Binding-site contacts:
Ligand atom C5D contacts residue GLY149 of chain 1.B at 3.5 Å.
Ligand atom O2B contacts residue GLY298 of chain 1.B at 2.9 Å (h-bond).
Ligand atom C5D contacts residue THR301 of chain 1.B at 3.2 Å.
Ligand atom N3 contacts residue PHE268 of chain 1.B at 3.7 Å.
Ligand atom C1' contacts residue PHE268 of chain 1.B at 3.7 Å (hydrophobic).
Ligand atom N7 contacts residue PHE268 of chain 1.B at 3.5 Å.
Ligand atom C2 contacts residue ALA151 of chain 1.B at 3.7 Å (hydrophobic).
Ligand atom C4 contacts residue PHE268 of chain 1.B at 3.3 Å (hydrophobic).
Ligand atom C3D contacts residue GLY300 of chain 1.B at 3.8 Å.
Ligand atom O1A contacts residue ASN153 of chain 1.B at 2.8 Å (h-bond).
Ligand atom C2D contacts residue THR148 of chain 1.B at 3.4 Å.
Ligand atom O4' contacts residue ARG152 of chain 1.B at 3.3 Å.
Ligand atom O2D contacts residue ARG275 of chain 1.B at 2.9 Å (salt-bridge).
Ligand atom O2B contacts residue GLY150 of chain 1.B at 3.7 Å.
Ligand atom N1 contacts residue THR184 of chain 1.B at 3.1 Å (h-bond).
Ligand atom C1D contacts residue GLY149 of chain 1.B at 3.5 Å.
Ligand atom O2B contacts residue GLY297 of chain 1.B at 3.8 Å.
Ligand atom N3 contacts residue ARG152 of chain 1.B at 3.5 Å.
Ligand atom N1 contacts residue ALA151 of chain 1.B at 3.5 Å.
Ligand atom C8 contacts residue PHE268 of chain 1.B at 3.4 Å (hydrophobic).
Ligand atom O1A contacts residue GLY150 of chain 1.B at 3.4 Å.
Ligand atom O1A contacts residue ARG152 of chain 1.B at 2.9 Å (salt-bridge).
Ligand atom C5 contacts residue PHE268 of chain 1.B at 3.7 Å (hydrophobic).
Ligand atom O2D contacts residue THR304 of chain 1.B at 3.6 Å.
Ligand atom C5 contacts residue ALA151 of chain 1.B at 3.8 Å (hydrophobic).
Ligand atom O2A contacts residue GLY298 of chain 1.B at 3.5 Å.
Ligand atom PA contacts residue GLY150 of chain 1.B at 3.8 Å.
Ligand atom O1D contacts residue THR148 of chain 1.B at 3.0 Å (h-bond).
Ligand atom PA contacts residue ALA151 of chain 1.B at 3.6 Å.
Ligand atom C2 contacts residue THR248 of chain 1.B at 3.7 Å.
Ligand atom O2B contacts residue THR301 of chain 1.B at 2.7 Å (h-bond).
Ligand atom O2' contacts residue PHE268 of chain 1.B at 3.5 Å.
Ligand atom O3A contacts residue GLY150 of chain 1.B at 3.4 Å.
Ligand atom O4D contacts residue GLY149 of chain 1.B at 3.1 Å (h-bond).
Ligand atom C6 contacts residue ALA151 of chain 1.B at 3.6 Å (hydrophobic).
Ligand atom O1D contacts residue GLY149 of chain 1.B at 2.8 Å (h-bond).
Ligand atom C5' contacts residue ARG152 of chain 1.B at 3.8 Å.
Ligand atom O3A contacts residue ALA151 of chain 1.B at 3.0 Å (h-bond).
Ligand atom N9 contacts residue PHE268 of chain 1.B at 3.3 Å.
Ligand atom O1A contacts residue ALA151 of chain 1.B at 2.9 Å (h-bond).

Sequence of chain 1.B:
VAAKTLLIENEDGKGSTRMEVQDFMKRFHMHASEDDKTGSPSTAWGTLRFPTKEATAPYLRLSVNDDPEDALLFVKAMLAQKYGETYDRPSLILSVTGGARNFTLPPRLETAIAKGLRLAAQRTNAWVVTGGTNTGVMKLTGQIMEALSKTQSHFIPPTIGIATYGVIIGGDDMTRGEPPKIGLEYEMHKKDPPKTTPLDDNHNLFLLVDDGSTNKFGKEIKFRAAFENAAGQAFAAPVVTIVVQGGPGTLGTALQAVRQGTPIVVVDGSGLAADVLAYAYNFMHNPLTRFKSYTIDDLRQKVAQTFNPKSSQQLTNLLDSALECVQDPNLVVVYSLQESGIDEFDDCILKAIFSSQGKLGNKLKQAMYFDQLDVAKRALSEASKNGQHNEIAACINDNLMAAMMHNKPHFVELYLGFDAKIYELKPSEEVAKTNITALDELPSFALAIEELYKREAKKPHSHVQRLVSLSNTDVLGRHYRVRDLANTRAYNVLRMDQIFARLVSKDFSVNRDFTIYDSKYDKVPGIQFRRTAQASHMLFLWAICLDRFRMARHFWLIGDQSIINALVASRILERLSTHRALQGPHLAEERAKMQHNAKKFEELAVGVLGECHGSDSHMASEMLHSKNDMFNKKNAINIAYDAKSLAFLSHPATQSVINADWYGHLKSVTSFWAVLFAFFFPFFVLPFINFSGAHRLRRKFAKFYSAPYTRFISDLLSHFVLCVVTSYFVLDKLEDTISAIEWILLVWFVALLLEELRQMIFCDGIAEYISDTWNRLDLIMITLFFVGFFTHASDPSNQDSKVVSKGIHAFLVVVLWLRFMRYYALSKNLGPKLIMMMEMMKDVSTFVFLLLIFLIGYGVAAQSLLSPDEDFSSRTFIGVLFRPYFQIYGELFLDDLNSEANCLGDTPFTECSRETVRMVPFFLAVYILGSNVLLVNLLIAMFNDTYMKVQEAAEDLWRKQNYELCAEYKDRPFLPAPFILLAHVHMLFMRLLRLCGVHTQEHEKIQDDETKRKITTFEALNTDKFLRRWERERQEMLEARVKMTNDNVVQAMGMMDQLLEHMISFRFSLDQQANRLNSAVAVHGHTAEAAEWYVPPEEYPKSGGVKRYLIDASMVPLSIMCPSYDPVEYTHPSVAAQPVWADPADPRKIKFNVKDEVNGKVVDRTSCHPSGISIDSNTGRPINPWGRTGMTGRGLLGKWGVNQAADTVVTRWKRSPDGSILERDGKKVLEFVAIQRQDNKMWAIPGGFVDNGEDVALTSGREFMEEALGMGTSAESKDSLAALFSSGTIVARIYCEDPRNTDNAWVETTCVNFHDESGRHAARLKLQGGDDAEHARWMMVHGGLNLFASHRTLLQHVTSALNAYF

This protein binds this small molecule.
Small molecule (SMILES): Nc1ncnc2c1ncn2[C@@H]1O[C@H](CO[P](=O)(O)O[P](=O)(O)OC[C@H]2O[C@@H](O)[C@H](O)[C@@H]2O)[C@@H](O)[C@H]1O